Binding-site contacts:
Ligand atom C4' contacts residue PRO204 of chain 1.L at 3.6 Å (hydrophobic).
Ligand atom C6 contacts residue ARG92 of chain 1.L at 4.0 Å.
Ligand atom O5' contacts residue ASP202 of chain 1.L at 4.4 Å.
Ligand atom C3' contacts residue DA1 of chain 1.FC at 2.6 Å.
Ligand atom O4' contacts residue VAL203 of chain 1.L at 3.6 Å.
Ligand atom C6 contacts residue PHE205 of chain 1.L at 4.4 Å (hydrophobic).
Ligand atom C5' contacts residue ASP202 of chain 1.L at 4.0 Å.
Ligand atom C5 contacts residue ARG92 of chain 1.L at 4.3 Å.
Ligand atom N1 contacts residue ARG92 of chain 1.L at 4.0 Å.
Ligand atom C4 contacts residue ARG92 of chain 1.L at 4.4 Å.
Ligand atom O3' contacts residue DA1 of chain 1.FC at 1.6 Å.
Ligand atom O4' contacts residue ARG92 of chain 1.L at 4.2 Å.
Ligand atom C5 contacts residue PHE205 of chain 1.L at 4.2 Å (hydrophobic).
Ligand atom C4' contacts residue DA1 of chain 1.FC at 3.9 Å.
Ligand atom C1' contacts residue VAL203 of chain 1.L at 4.1 Å (hydrophobic).
Ligand atom C2 contacts residue ARG92 of chain 1.L at 4.3 Å.
Ligand atom O4' contacts residue PRO204 of chain 1.L at 3.6 Å (h-bond).
Ligand atom C4' contacts residue VAL203 of chain 1.L at 4.2 Å (hydrophobic).
Ligand atom C5' contacts residue PRO204 of chain 1.L at 4.3 Å (hydrophobic).
Ligand atom C1' contacts residue ARG92 of chain 1.L at 4.4 Å.
Ligand atom C2' contacts residue DA1 of chain 1.FC at 3.3 Å.
Ligand atom C2' contacts residue PRO204 of chain 1.L at 4.3 Å (hydrophobic).
Ligand atom C1' contacts residue PRO204 of chain 1.L at 3.7 Å (hydrophobic).

Sequence of chain 1.L:
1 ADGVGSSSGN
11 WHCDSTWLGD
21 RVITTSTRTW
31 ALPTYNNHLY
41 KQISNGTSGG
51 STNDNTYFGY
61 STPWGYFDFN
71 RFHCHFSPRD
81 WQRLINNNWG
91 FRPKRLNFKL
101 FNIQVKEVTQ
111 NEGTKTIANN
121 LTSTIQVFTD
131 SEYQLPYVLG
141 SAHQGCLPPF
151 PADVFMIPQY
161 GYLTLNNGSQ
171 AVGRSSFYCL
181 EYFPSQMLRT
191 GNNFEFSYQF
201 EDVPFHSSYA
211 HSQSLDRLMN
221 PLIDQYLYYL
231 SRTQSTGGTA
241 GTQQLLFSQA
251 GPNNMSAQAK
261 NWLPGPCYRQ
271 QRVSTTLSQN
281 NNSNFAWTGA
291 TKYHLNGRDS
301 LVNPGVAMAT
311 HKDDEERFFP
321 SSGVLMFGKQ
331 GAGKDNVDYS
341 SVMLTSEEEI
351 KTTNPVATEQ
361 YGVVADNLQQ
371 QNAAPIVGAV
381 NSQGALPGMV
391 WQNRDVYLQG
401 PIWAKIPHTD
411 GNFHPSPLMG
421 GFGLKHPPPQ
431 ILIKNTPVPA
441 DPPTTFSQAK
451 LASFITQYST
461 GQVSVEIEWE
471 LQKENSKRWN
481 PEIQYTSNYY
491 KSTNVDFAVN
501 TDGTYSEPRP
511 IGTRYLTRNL

This small molecule binds to this protein.
Small molecule (SMILES): Nc1ccn([C@H]2C[C@H](O)[C@@H](COP(=O)(O)O)O2)c(=O)n1